Sequence of chain 7.A:
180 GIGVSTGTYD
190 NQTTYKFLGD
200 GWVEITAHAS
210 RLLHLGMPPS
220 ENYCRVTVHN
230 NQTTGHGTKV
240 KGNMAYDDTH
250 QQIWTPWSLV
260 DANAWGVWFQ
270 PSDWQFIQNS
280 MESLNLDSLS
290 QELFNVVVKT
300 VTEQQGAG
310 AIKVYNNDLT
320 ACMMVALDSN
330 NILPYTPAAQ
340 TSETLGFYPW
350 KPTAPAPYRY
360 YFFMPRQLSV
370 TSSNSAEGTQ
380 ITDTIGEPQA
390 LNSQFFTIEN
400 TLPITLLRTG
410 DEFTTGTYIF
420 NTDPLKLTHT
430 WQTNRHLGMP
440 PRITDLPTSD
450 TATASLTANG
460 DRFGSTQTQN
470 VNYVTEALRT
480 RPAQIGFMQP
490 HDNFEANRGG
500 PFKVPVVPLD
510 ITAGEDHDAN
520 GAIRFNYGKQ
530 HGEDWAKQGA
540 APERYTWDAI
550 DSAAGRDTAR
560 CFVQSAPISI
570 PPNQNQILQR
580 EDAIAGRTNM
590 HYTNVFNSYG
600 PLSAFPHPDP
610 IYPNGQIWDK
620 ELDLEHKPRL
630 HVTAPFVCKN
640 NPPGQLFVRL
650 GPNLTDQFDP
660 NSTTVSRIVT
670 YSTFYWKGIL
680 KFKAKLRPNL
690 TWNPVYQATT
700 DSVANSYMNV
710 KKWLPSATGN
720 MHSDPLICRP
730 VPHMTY

Binding-site contacts:
Ligand atom O2 contacts residue LEU197 of chain 7.A at 4.0 Å.
Ligand atom C2 contacts residue TRP201 of chain 7.A at 3.9 Å (hydrophobic).
Ligand atom C3' contacts residue LYS682 of chain 7.A at 3.8 Å.
Ligand atom C1' contacts residue TRP201 of chain 7.A at 4.5 Å (hydrophobic).
Ligand atom N1 contacts residue TRP201 of chain 7.A at 4.0 Å.
Ligand atom O2 contacts residue TRP201 of chain 7.A at 4.3 Å.
Ligand atom C4' contacts residue TRP201 of chain 7.A at 4.3 Å (hydrophobic).
Ligand atom C3' contacts residue TRP201 of chain 7.A at 4.1 Å (hydrophobic).
Ligand atom C5 contacts residue TRP201 of chain 7.A at 3.4 Å (hydrophobic).
Ligand atom N4 contacts residue GLY198 of chain 7.A at 3.8 Å.
Ligand atom O4' contacts residue TRP201 of chain 7.A at 4.5 Å.
Ligand atom C5' contacts residue TRP201 of chain 7.A at 3.5 Å (hydrophobic).
Ligand atom N3 contacts residue TRP201 of chain 7.A at 3.6 Å.
Ligand atom C6 contacts residue TRP201 of chain 7.A at 3.5 Å (hydrophobic).
Ligand atom C2' contacts residue LYS682 of chain 7.A at 3.6 Å.
Ligand atom C4 contacts residue TRP201 of chain 7.A at 3.3 Å (hydrophobic).
Ligand atom C2' contacts residue TRP201 of chain 7.A at 3.6 Å (hydrophobic).
Ligand atom O5' contacts residue TRP201 of chain 7.A at 3.6 Å.
Ligand atom O2 contacts residue LYS682 of chain 7.A at 4.2 Å.
Ligand atom OP1 contacts residue PRO423 of chain 7.A at 3.6 Å.
Ligand atom C1' contacts residue LYS682 of chain 7.A at 4.5 Å.
Ligand atom N4 contacts residue TRP201 of chain 7.A at 3.8 Å.
Ligand atom O3' contacts residue LYS682 of chain 7.A at 3.1 Å (salt-bridge).
Ligand atom N4 contacts residue ASP199 of chain 7.A at 4.0 Å.

A protein and the small-molecule ligand that binds it are described below.
Small molecule (SMILES): Nc1ccn([C@H]2C[C@H](O)[C@@H](COP(=O)(O)O)O2)c(=O)n1